This protein binds this small molecule.
Small molecule (SMILES): Cc1cn([C@H]2C[C@H](O[P](=O)(O)OC[C@H]3O[C@@H](n4ccc(N)nc4=O)C[C@@H]3O[P](=O)(O)OC[C@H]3O[C@@H](n4cnc5c(=O)nc(N)[nH]c54)C[C@@H]3O[P](=O)(O)OC[C@H]3O[C@@H](n4cnc5c(=O)nc(N)[nH]c54)C[C@@H]3O)[C@@H](CO[P](=O)(O)O[C@H]3C[C@H](n4cnc5c(=O)nc(N)[nH]c54)O[C@@H]3CO)O2)c(=O)[nH]c1=O

Binding-site contacts:
Ligand atom OP1 contacts residue VAL65 of chain 1.A at 4.0 Å.
Ligand atom O3' contacts residue GLY64 of chain 1.A at 3.4 Å.
Ligand atom C8 contacts residue LYS35 of chain 1.A at 3.8 Å.
Ligand atom OP1 contacts residue THR67 of chain 1.A at 4.0 Å.
Ligand atom OP2 contacts residue THR67 of chain 1.A at 3.9 Å.
Ligand atom C3' contacts residue GLY64 of chain 1.A at 4.1 Å.
Ligand atom C4' contacts residue TYR39 of chain 1.A at 4.0 Å (hydrophobic).
Ligand atom P contacts residue GLY64 of chain 1.A at 3.9 Å.
Ligand atom OP1 contacts residue GLY66 of chain 1.A at 3.0 Å (h-bond).
Ligand atom C5' contacts residue LYS41 of chain 1.A at 4.0 Å.
Ligand atom N3 contacts residue ALA38 of chain 1.A at 3.7 Å.
Ligand atom P contacts residue LYS68 of chain 1.A at 4.0 Å.
Ligand atom N1 contacts residue HIS34 of chain 1.A at 3.7 Å.
Ligand atom N2 contacts residue HIS34 of chain 1.A at 4.0 Å.
Ligand atom C5' contacts residue TYR39 of chain 1.A at 3.6 Å (hydrophobic).
Ligand atom C4' contacts residue GLY64 of chain 1.A at 3.4 Å.
Ligand atom OP2 contacts residue LYS68 of chain 1.A at 3.3 Å.
Ligand atom C6 contacts residue HIS34 of chain 1.A at 4.0 Å.
Ligand atom O5' contacts residue QPJ1 of chain 1.E at 1.5 Å.
Ligand atom N3 contacts residue HIS34 of chain 1.A at 4.1 Å.
Ligand atom N7 contacts residue LYS35 of chain 1.A at 3.9 Å.
Ligand atom C2 contacts residue HIS34 of chain 1.A at 3.9 Å.
Ligand atom OP1 contacts residue ILE69 of chain 1.A at 3.1 Å (h-bond).
Ligand atom C8 contacts residue QPJ1 of chain 1.E at 3.7 Å.
Ligand atom C5' contacts residue QPJ1 of chain 1.E at 2.7 Å.
Ligand atom C2' contacts residue QPJ1 of chain 1.E at 3.4 Å.
Ligand atom O3' contacts residue ILE69 of chain 1.A at 3.7 Å.
Ligand atom OP2 contacts residue VAL65 of chain 1.A at 4.0 Å.
Ligand atom C5' contacts residue GLY66 of chain 1.A at 3.9 Å.
Ligand atom OP1 contacts residue LYS68 of chain 1.A at 3.7 Å.
Ligand atom O5' contacts residue GLY66 of chain 1.A at 3.8 Å.
Ligand atom O6 contacts residue HIS34 of chain 1.A at 4.0 Å.
Ligand atom OP1 contacts residue GLY64 of chain 1.A at 2.8 Å (h-bond).
Ligand atom C4' contacts residue QPJ1 of chain 1.E at 3.6 Å.
Ligand atom C5' contacts residue ILE69 of chain 1.A at 4.1 Å (hydrophobic).
Ligand atom OP1 contacts residue PRO63 of chain 1.A at 3.7 Å.
Ligand atom C5' contacts residue GLY64 of chain 1.A at 3.3 Å.
Ligand atom P contacts residue GLY66 of chain 1.A at 3.9 Å.
Ligand atom C3' contacts residue QPJ1 of chain 1.E at 3.5 Å.
Ligand atom O4' contacts residue ALA38 of chain 1.A at 3.9 Å.

Sequence of chain 1.A:
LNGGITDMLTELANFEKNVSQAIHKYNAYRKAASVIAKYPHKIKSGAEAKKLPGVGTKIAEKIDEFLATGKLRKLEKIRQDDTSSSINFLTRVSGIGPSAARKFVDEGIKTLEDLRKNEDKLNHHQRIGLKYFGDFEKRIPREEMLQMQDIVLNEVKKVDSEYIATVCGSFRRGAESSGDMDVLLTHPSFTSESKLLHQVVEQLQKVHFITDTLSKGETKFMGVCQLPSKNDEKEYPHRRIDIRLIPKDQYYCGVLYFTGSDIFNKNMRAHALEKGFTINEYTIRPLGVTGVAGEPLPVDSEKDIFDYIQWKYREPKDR